Binding-site contacts:
Ligand atom O7 contacts residue THR19 of chain 1.C at 4.3 Å.
Ligand atom O5 contacts residue ASN17 of chain 1.C at 2.4 Å (h-bond).
Ligand atom O7 contacts residue ASN137 of chain 1.C at 4.2 Å.
Ligand atom C2 contacts residue ASN17 of chain 1.C at 2.4 Å.
Ligand atom C1 contacts residue ASN17 of chain 1.C at 1.4 Å.
Ligand atom C5 contacts residue ASN17 of chain 1.C at 3.7 Å.
Ligand atom C8 contacts residue ASN17 of chain 1.C at 4.3 Å.
Ligand atom C7 contacts residue ASN17 of chain 1.C at 3.2 Å.
Ligand atom O7 contacts residue ASP138 of chain 1.C at 4.3 Å.
Ligand atom C6 contacts residue CYS15 of chain 1.C at 3.6 Å (hydrophobic).
Ligand atom O7 contacts residue ASN17 of chain 1.C at 3.0 Å.
Ligand atom C4 contacts residue ASN17 of chain 1.C at 4.2 Å.
Ligand atom O5 contacts residue CYS15 of chain 1.C at 4.1 Å.
Ligand atom C5 contacts residue CYS15 of chain 1.C at 4.5 Å (hydrophobic).
Ligand atom C3 contacts residue ASN17 of chain 1.C at 3.8 Å.
Ligand atom N2 contacts residue ASN17 of chain 1.C at 2.8 Å (h-bond).

This small molecule binds to this protein.
Small molecule (SMILES): CC(=O)N[C@@H]1[C@@H](O)[C@H](O)[C@@H](CO)O[C@H]1O

Sequence of chain 1.C:
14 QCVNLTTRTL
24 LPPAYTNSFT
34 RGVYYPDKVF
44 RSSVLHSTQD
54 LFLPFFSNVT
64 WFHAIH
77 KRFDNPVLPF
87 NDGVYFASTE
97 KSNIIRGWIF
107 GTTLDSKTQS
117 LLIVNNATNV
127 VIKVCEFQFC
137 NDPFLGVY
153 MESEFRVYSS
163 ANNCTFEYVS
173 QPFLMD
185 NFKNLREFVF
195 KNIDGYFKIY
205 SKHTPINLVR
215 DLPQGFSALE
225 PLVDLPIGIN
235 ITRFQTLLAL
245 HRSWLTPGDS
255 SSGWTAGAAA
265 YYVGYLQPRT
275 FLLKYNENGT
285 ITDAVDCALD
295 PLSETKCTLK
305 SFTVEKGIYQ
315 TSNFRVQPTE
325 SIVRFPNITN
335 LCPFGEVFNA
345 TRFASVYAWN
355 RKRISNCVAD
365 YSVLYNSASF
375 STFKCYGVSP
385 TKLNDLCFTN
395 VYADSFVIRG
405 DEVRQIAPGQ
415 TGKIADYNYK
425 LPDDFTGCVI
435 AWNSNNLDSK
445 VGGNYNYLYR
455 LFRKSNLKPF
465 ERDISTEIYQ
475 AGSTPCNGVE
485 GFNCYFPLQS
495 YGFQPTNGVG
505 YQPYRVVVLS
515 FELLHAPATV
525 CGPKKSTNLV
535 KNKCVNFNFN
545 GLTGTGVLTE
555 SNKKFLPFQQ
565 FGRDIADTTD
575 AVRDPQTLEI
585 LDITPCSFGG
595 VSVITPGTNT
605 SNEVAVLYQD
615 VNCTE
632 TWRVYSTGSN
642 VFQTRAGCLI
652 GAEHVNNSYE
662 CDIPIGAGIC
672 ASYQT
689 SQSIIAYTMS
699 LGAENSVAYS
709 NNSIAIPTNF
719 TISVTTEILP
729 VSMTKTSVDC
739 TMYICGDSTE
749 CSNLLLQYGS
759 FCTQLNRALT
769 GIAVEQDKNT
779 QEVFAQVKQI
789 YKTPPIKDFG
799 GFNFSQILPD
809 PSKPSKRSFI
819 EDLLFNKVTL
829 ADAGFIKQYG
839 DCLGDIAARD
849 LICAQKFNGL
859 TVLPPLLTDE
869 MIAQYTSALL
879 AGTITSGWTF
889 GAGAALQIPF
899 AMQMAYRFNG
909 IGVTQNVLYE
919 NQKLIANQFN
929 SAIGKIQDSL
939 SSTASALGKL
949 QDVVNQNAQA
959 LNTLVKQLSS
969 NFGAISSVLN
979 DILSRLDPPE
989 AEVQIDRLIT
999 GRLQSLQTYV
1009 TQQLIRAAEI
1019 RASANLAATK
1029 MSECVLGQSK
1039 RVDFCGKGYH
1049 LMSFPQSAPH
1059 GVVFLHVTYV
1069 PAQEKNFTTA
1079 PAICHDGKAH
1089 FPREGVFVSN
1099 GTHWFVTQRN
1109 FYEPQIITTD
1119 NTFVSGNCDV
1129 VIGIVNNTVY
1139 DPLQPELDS